Binding-site contacts:
Ligand atom C05 contacts residue PRO87 of chain 1.A at 3.8 Å (hydrophobic).
Ligand atom N01 contacts residue GLY142 of chain 1.A at 4.0 Å.
Ligand atom C11 contacts residue PRO87 of chain 1.A at 3.7 Å (hydrophobic).
Ligand atom N01 contacts residue GLY143 of chain 1.A at 3.2 Å.
Ligand atom C04 contacts residue TYR113 of chain 1.A at 3.8 Å (hydrophobic).
Ligand atom C05 contacts residue LEU140 of chain 1.A at 3.8 Å (hydrophobic).
Ligand atom N01 contacts residue GLY111 of chain 1.A at 3.0 Å (h-bond).
Ligand atom C10 contacts residue THR86 of chain 1.A at 4.1 Å.
Ligand atom N06 contacts residue VAL139 of chain 1.A at 4.0 Å.
Ligand atom C07 contacts residue LEU140 of chain 1.A at 3.8 Å (hydrophobic).
Ligand atom C04 contacts residue GLY142 of chain 1.A at 4.0 Å.
Ligand atom C02 contacts residue THR86 of chain 1.A at 4.1 Å.
Ligand atom C07 contacts residue TYR138 of chain 1.A at 3.0 Å (hydrophobic).
Ligand atom C02 contacts residue GLY111 of chain 1.A at 4.0 Å.
Ligand atom C02 contacts residue GLY143 of chain 1.A at 3.5 Å.
Ligand atom N01 contacts residue ARG112 of chain 1.A at 4.1 Å.
Ligand atom N06 contacts residue TYR138 of chain 1.A at 3.7 Å.
Ligand atom C10 contacts residue PRO87 of chain 1.A at 3.6 Å (hydrophobic).
Ligand atom C08 contacts residue TYR138 of chain 1.A at 4.1 Å (hydrophobic).
Ligand atom C03 contacts residue GLY111 of chain 1.A at 4.0 Å.
Ligand atom C03 contacts residue LEU140 of chain 1.A at 4.1 Å (hydrophobic).
Ligand atom C08 contacts residue GLY136 of chain 1.A at 3.9 Å.
Ligand atom C07 contacts residue GLY136 of chain 1.A at 4.1 Å.
Ligand atom C11 contacts residue PRO85 of chain 1.A at 3.4 Å (hydrophobic).
Ligand atom C02 contacts residue GLY142 of chain 1.A at 3.9 Å.
Ligand atom N09 contacts residue PRO87 of chain 1.A at 3.8 Å.
Ligand atom C08 contacts residue ILE135 of chain 1.A at 4.1 Å (hydrophobic).
Ligand atom C11 contacts residue GLY143 of chain 1.A at 4.0 Å.
Ligand atom C03 contacts residue GLY143 of chain 1.A at 3.6 Å.
Ligand atom C11 contacts residue THR86 of chain 1.A at 3.3 Å.
Ligand atom C04 contacts residue PRO87 of chain 1.A at 4.0 Å (hydrophobic).
Ligand atom C02 contacts residue PRO85 of chain 1.A at 3.6 Å (hydrophobic).
Ligand atom C04 contacts residue LEU140 of chain 1.A at 3.3 Å (hydrophobic).
Ligand atom C03 contacts residue TYR113 of chain 1.A at 3.7 Å (hydrophobic).
Ligand atom N06 contacts residue LEU140 of chain 1.A at 3.1 Å (h-bond).
Ligand atom N01 contacts residue PRO85 of chain 1.A at 2.9 Å (h-bond).
Ligand atom C02 contacts residue PRO87 of chain 1.A at 3.9 Å (hydrophobic).
Ligand atom N09 contacts residue THR86 of chain 1.A at 3.9 Å.
Ligand atom C03 contacts residue GLY142 of chain 1.A at 3.5 Å.
Ligand atom C03 contacts residue PRO87 of chain 1.A at 4.0 Å (hydrophobic).

Sequence of chain 1.A:
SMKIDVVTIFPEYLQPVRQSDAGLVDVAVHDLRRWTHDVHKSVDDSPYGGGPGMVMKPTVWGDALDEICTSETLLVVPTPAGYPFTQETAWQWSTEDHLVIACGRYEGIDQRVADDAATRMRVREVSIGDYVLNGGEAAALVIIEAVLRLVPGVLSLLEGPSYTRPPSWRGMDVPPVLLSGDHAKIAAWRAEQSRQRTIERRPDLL

A small-molecule ligand and the protein it binds are described below.
Small molecule (SMILES): Nc1ccc2nccnc2c1